Sequence of chain 1.E:
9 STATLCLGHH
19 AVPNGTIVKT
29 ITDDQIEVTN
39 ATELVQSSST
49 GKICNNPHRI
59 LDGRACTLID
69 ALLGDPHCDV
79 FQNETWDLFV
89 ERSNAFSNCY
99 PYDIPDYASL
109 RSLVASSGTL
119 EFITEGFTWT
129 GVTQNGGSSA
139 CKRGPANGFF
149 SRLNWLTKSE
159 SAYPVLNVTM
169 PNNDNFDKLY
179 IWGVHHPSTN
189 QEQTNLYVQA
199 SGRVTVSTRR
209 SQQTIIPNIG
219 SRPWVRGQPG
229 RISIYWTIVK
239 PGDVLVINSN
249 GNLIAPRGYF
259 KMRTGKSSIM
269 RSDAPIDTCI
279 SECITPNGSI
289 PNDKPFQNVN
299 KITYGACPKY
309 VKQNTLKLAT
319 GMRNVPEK

The small molecule below binds the protein below.
Small molecule (SMILES): CC(=O)N[C@@H]1[C@@H](O)[C@H](O)[C@@H](CO)O[C@H]1O

Binding-site contacts:
Ligand atom O6 contacts residue GLU119 of chain 1.E at 3.7 Å.
Ligand atom C2 contacts residue ASN81 of chain 1.E at 2.3 Å.
Ligand atom C2 contacts residue PHE120 of chain 1.E at 4.3 Å (hydrophobic).
Ligand atom C4 contacts residue ASN81 of chain 1.E at 4.1 Å.
Ligand atom C7 contacts residue ASN81 of chain 1.E at 3.1 Å.
Ligand atom C1 contacts residue ASN81 of chain 1.E at 1.4 Å.
Ligand atom C3 contacts residue ASN81 of chain 1.E at 3.6 Å.
Ligand atom C4 contacts residue PHE120 of chain 1.E at 4.4 Å (hydrophobic).
Ligand atom N2 contacts residue ASN81 of chain 1.E at 2.7 Å (h-bond).
Ligand atom C8 contacts residue ASN81 of chain 1.E at 3.9 Å.
Ligand atom O6 contacts residue ILE121 of chain 1.E at 4.2 Å.
Ligand atom C5 contacts residue PHE120 of chain 1.E at 3.8 Å (hydrophobic).
Ligand atom C1 contacts residue PHE120 of chain 1.E at 3.6 Å (hydrophobic).
Ligand atom C5 contacts residue ASN81 of chain 1.E at 3.7 Å.
Ligand atom O5 contacts residue PHE120 of chain 1.E at 4.0 Å.
Ligand atom C3 contacts residue PHE120 of chain 1.E at 4.1 Å (hydrophobic).
Ligand atom C8 contacts residue GLN80 of chain 1.E at 3.3 Å.
Ligand atom O5 contacts residue ASN81 of chain 1.E at 2.4 Å (h-bond).
Ligand atom C5 contacts residue ILE121 of chain 1.E at 4.5 Å (hydrophobic).
Ligand atom O7 contacts residue ASN81 of chain 1.E at 3.4 Å (h-bond).